Binding-site contacts:
Ligand atom C24 contacts residue 8FD1 of chain 1.F at 0.3 Å.
Ligand atom C23 contacts residue 8FD1 of chain 1.F at 0.3 Å.
Ligand atom O13 contacts residue 8FD1 of chain 1.F at 0.1 Å (h-bond).
Ligand atom N32 contacts residue 8FD1 of chain 1.F at 0.4 Å (h-bond).
Ligand atom N02 contacts residue GLU296 of chain 1.A at 2.7 Å (salt-bridge).
Ligand atom C04 contacts residue 8FD1 of chain 1.F at 0.1 Å.
Ligand atom N28 contacts residue TYR410 of chain 1.A at 3.4 Å.
Ligand atom C27 contacts residue 8FD1 of chain 1.F at 0.5 Å.
Ligand atom C11 contacts residue HEM1 of chain 1.C at 3.3 Å.
Ligand atom C06 contacts residue VAL271 of chain 1.A at 3.5 Å (hydrophobic).
Ligand atom N01 contacts residue 8FD1 of chain 1.F at 0.2 Å (h-bond).
Ligand atom C09 contacts residue 8FD1 of chain 1.F at 0.1 Å.
Ligand atom N28 contacts residue 8FD1 of chain 1.F at 0.5 Å (h-bond).
Ligand atom C29 contacts residue 8FD1 of chain 1.F at 0.3 Å.
Ligand atom C31 contacts residue 8FD1 of chain 1.F at 1.4 Å.
Ligand atom N28 contacts residue ASN273 of chain 1.A at 3.0 Å (h-bond).
Ligand atom C12 contacts residue 8FD1 of chain 1.F at 0.1 Å.
Ligand atom C07 contacts residue VAL271 of chain 1.A at 3.3 Å (hydrophobic).
Ligand atom C02 contacts residue 8FD1 of chain 1.F at 0.2 Å.
Ligand atom C21 contacts residue 8FD1 of chain 1.F at 0.2 Å.
Ligand atom C03 contacts residue HEM1 of chain 1.C at 3.4 Å.
Ligand atom N01 contacts residue GLU296 of chain 1.A at 2.7 Å (salt-bridge).
Ligand atom C22 contacts residue 8FD1 of chain 1.F at 0.3 Å.
Ligand atom C02 contacts residue GLU296 of chain 1.A at 3.4 Å.
Ligand atom C30 contacts residue 8FD1 of chain 1.F at 0.4 Å.
Ligand atom C06 contacts residue 8FD1 of chain 1.F at 0.2 Å.
Ligand atom C03 contacts residue 8FD1 of chain 1.F at 0.1 Å.
Ligand atom N02 contacts residue TRP291 of chain 1.A at 2.8 Å (h-bond).
Ligand atom C10 contacts residue 8FD1 of chain 1.F at 0.1 Å.
Ligand atom C08 contacts residue 8FD1 of chain 1.F at 0.1 Å.
Ligand atom C26 contacts residue 8FD1 of chain 1.F at 0.2 Å.
Ligand atom C25 contacts residue 8FD1 of chain 1.F at 0.3 Å.
Ligand atom C11 contacts residue 8FD1 of chain 1.F at 0.1 Å.
Ligand atom C07 contacts residue 8FD1 of chain 1.F at 0.1 Å.
Ligand atom C12 contacts residue HEM1 of chain 1.C at 3.5 Å.
Ligand atom C27 contacts residue TYR410 of chain 1.A at 3.3 Å (hydrophobic).
Ligand atom N02 contacts residue 8FD1 of chain 1.F at 0.2 Å (h-bond).
Ligand atom C33 contacts residue 8FD1 of chain 1.F at 0.3 Å.
Ligand atom C05 contacts residue 8FD1 of chain 1.F at 0.1 Å.
Ligand atom C09 contacts residue HEM1 of chain 1.C at 3.5 Å.

This protein binds this small molecule.
Small molecule (SMILES): CN[C@H](C)Cc1cc(C#N)cc(OCc2ccc3c(C)cc(N)nc3c2)c1

Sequence of chain 1.A:
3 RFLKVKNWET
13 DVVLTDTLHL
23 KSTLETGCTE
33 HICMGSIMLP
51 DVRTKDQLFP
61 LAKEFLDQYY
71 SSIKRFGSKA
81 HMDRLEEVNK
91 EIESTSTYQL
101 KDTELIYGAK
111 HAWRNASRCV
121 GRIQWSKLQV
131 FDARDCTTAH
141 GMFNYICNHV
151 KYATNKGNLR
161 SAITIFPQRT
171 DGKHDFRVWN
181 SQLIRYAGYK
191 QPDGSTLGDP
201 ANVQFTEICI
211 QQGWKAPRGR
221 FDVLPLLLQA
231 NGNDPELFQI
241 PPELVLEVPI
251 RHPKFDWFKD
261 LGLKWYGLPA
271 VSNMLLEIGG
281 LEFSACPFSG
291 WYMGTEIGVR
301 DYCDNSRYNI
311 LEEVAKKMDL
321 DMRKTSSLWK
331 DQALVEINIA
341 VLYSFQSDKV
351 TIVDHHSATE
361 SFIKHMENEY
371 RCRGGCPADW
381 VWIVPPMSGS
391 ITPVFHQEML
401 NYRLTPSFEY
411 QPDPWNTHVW